Binding-site contacts:
Ligand atom C28 contacts residue HIS246 of chain 1.A at 3.4 Å.
Ligand atom C15 contacts residue VAL138 of chain 1.A at 3.5 Å (hydrophobic).
Ligand atom C05 contacts residue HIS246 of chain 1.A at 3.4 Å.
Ligand atom C18 contacts residue VAL138 of chain 1.A at 3.7 Å (hydrophobic).
Ligand atom C22 contacts residue LEU53 of chain 1.A at 3.7 Å (hydrophobic).
Ligand atom O29 contacts residue HIS246 of chain 1.A at 2.8 Å (h-bond).
Ligand atom O30 contacts residue LEU266 of chain 1.A at 3.5 Å.
Ligand atom O29 contacts residue TYR120 of chain 1.A at 3.3 Å (h-bond).
Ligand atom C10 contacts residue LEU127 of chain 1.A at 3.8 Å (hydrophobic).
Ligand atom C02 contacts residue HIS246 of chain 1.A at 3.7 Å.
Ligand atom C06 contacts residue CYS82 of chain 1.A at 3.6 Å (hydrophobic).
Ligand atom C28 contacts residue TYR120 of chain 1.A at 3.4 Å (hydrophobic).
Ligand atom C25 contacts residue THR85 of chain 1.A at 3.8 Å.
Ligand atom O29 contacts residue TYR270 of chain 1.A at 2.3 Å (h-bond).
Ligand atom C01 contacts residue SER86 of chain 1.A at 3.8 Å.
Ligand atom C01 contacts residue CYS82 of chain 1.A at 3.7 Å (hydrophobic).
Ligand atom C24 contacts residue THR85 of chain 1.A at 3.7 Å.
Ligand atom O11 contacts residue MET136 of chain 1.A at 3.8 Å.
Ligand atom C24 contacts residue VAL138 of chain 1.A at 3.5 Å (hydrophobic).
Ligand atom C27 contacts residue HIS246 of chain 1.A at 3.8 Å.
Ligand atom O04 contacts residue HIS246 of chain 1.A at 3.0 Å (h-bond).
Ligand atom N17 contacts residue VAL138 of chain 1.A at 3.3 Å.
Ligand atom C14 contacts residue CYS82 of chain 1.A at 3.5 Å (hydrophobic).
Ligand atom C01 contacts residue GLN83 of chain 1.A at 3.5 Å.
Ligand atom C03 contacts residue PHE79 of chain 1.A at 3.7 Å (hydrophobic).
Ligand atom C27 contacts residue SER86 of chain 1.A at 3.5 Å.
Ligand atom C09 contacts residue LEU127 of chain 1.A at 3.7 Å (hydrophobic).
Ligand atom O29 contacts residue VAL250 of chain 1.A at 3.7 Å.
Ligand atom N16 contacts residue VAL138 of chain 1.A at 3.6 Å.
Ligand atom C28 contacts residue TYR270 of chain 1.A at 3.4 Å (hydrophobic).
Ligand atom C28 contacts residue SER86 of chain 1.A at 3.6 Å.
Ligand atom C13 contacts residue CYS82 of chain 1.A at 3.1 Å (hydrophobic).
Ligand atom O30 contacts residue TYR120 of chain 1.A at 2.7 Å (h-bond).
Ligand atom O30 contacts residue SER86 of chain 1.A at 2.5 Å (h-bond).
Ligand atom C26 contacts residue SER86 of chain 1.A at 3.8 Å.
Ligand atom C26 contacts residue PHE124 of chain 1.A at 3.6 Å (hydrophobic).
Ligand atom C19 contacts residue VAL138 of chain 1.A at 3.7 Å (hydrophobic).
Ligand atom C12 contacts residue CYS82 of chain 1.A at 3.8 Å (hydrophobic).
Ligand atom C12 contacts residue MET136 of chain 1.A at 3.8 Å (hydrophobic).
Ligand atom C07 contacts residue MET161 of chain 1.A at 3.5 Å (hydrophobic).

This small molecule binds to this protein.
Small molecule (SMILES): CC(C)(Oc1ccc(CCOc2ccc(/N=N/c3ccccc3)cc2)cc1)C(=O)O

Sequence of chain 1.A:
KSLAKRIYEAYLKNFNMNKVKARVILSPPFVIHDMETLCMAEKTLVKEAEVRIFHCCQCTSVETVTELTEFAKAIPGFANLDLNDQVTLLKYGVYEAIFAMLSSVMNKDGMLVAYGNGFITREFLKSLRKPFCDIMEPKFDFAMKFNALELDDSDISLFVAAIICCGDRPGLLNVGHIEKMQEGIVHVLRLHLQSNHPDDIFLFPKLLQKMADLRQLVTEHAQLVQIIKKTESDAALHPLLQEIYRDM